Sequence of chain 3.A:
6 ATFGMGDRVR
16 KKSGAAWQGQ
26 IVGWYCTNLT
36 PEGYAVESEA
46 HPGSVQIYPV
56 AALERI

Sequence of chain 4.A:
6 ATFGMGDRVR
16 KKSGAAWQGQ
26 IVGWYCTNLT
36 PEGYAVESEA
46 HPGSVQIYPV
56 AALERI

Sequence of chain 2.A:
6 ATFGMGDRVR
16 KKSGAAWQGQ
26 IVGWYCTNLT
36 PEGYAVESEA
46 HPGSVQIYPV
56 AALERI

This protein binds this small molecule.
Small molecule (SMILES): O=C(O)c1ccc2[nH]c(-c3ccc(OC[C@H](O)CCOc4ccc(-c5nc6ccc(C(=O)O)cc6[nH]5)cc4)cc3)nc2c1

Binding-site contacts:
Ligand atom C11 contacts residue GLN51 of chain 2.A at 3.5 Å.
Ligand atom C8 contacts residue ILE52 of chain 4.A at 4.0 Å (hydrophobic).
Ligand atom C36 contacts residue D491 of chain 4.B at 0.8 Å.
Ligand atom O35 contacts residue GLN51 of chain 3.A at 4.0 Å.
Ligand atom O7 contacts residue VAL50 of chain 4.A at 4.4 Å.
Ligand atom C36 contacts residue GLN51 of chain 2.A at 3.0 Å.
Ligand atom C36 contacts residue ILE52 of chain 2.A at 3.2 Å (hydrophobic).
Ligand atom O35 contacts residue GLN51 of chain 2.A at 3.4 Å (h-bond).
Ligand atom C11 contacts residue D491 of chain 4.B at 2.9 Å.
Ligand atom C37 contacts residue ILE52 of chain 2.A at 3.6 Å (hydrophobic).
Ligand atom O10 contacts residue TYR53 of chain 2.A at 4.4 Å.
Ligand atom C37 contacts residue D491 of chain 4.B at 0.8 Å.
Ligand atom O7 contacts residue D491 of chain 4.B at 0.8 Å.
Ligand atom O7 contacts residue ILE52 of chain 4.A at 3.0 Å (h-bond).
Ligand atom C8 contacts residue ILE52 of chain 2.A at 4.5 Å (hydrophobic).
Ligand atom O7 contacts residue GLN51 of chain 4.A at 2.9 Å (h-bond).
Ligand atom C11 contacts residue ILE52 of chain 2.A at 2.9 Å (hydrophobic).
Ligand atom C37 contacts residue GLN51 of chain 2.A at 2.8 Å.
Ligand atom C9 contacts residue VAL50 of chain 2.A at 3.7 Å (hydrophobic).
Ligand atom O35 contacts residue D491 of chain 4.B at 1.9 Å.
Ligand atom O10 contacts residue ILE52 of chain 2.A at 3.1 Å (h-bond).
Ligand atom C9 contacts residue ILE52 of chain 4.A at 3.9 Å (hydrophobic).
Ligand atom O35 contacts residue VAL50 of chain 2.A at 3.5 Å (h-bond).
Ligand atom C9 contacts residue D491 of chain 4.B at 0.8 Å.
Ligand atom C8 contacts residue GLN51 of chain 4.A at 3.5 Å.
Ligand atom C8 contacts residue VAL50 of chain 4.A at 4.0 Å (hydrophobic).
Ligand atom C9 contacts residue GLN51 of chain 2.A at 3.8 Å.
Ligand atom C11 contacts residue TYR53 of chain 2.A at 3.7 Å (hydrophobic).
Ligand atom C8 contacts residue D491 of chain 4.B at 0.8 Å.
Ligand atom O10 contacts residue GLN51 of chain 2.A at 2.6 Å (h-bond).
Ligand atom O10 contacts residue D491 of chain 4.B at 1.7 Å (h-bond).
Ligand atom C36 contacts residue VAL50 of chain 2.A at 3.8 Å (hydrophobic).